Binding-site contacts:
Ligand atom N2 contacts residue ASN657 of chain 1.D at 2.9 Å (h-bond).
Ligand atom O7 contacts residue ASN657 of chain 1.D at 2.9 Å (h-bond).
Ligand atom C1 contacts residue ASN657 of chain 1.D at 1.4 Å.
Ligand atom C3 contacts residue ASN657 of chain 1.D at 3.8 Å.
Ligand atom C7 contacts residue ASN657 of chain 1.D at 3.2 Å.
Ligand atom C2 contacts residue ASN657 of chain 1.D at 2.5 Å.
Ligand atom C4 contacts residue ASN657 of chain 1.D at 4.2 Å.
Ligand atom O5 contacts residue ASN657 of chain 1.D at 2.4 Å (h-bond).
Ligand atom C5 contacts residue ASN657 of chain 1.D at 3.7 Å.

This small molecule binds to this protein.
Small molecule (SMILES): CC(=O)N[C@@H]1[C@@H](O)[C@H](O)[C@@H](CO)O[C@H]1O

Sequence of chain 1.D:
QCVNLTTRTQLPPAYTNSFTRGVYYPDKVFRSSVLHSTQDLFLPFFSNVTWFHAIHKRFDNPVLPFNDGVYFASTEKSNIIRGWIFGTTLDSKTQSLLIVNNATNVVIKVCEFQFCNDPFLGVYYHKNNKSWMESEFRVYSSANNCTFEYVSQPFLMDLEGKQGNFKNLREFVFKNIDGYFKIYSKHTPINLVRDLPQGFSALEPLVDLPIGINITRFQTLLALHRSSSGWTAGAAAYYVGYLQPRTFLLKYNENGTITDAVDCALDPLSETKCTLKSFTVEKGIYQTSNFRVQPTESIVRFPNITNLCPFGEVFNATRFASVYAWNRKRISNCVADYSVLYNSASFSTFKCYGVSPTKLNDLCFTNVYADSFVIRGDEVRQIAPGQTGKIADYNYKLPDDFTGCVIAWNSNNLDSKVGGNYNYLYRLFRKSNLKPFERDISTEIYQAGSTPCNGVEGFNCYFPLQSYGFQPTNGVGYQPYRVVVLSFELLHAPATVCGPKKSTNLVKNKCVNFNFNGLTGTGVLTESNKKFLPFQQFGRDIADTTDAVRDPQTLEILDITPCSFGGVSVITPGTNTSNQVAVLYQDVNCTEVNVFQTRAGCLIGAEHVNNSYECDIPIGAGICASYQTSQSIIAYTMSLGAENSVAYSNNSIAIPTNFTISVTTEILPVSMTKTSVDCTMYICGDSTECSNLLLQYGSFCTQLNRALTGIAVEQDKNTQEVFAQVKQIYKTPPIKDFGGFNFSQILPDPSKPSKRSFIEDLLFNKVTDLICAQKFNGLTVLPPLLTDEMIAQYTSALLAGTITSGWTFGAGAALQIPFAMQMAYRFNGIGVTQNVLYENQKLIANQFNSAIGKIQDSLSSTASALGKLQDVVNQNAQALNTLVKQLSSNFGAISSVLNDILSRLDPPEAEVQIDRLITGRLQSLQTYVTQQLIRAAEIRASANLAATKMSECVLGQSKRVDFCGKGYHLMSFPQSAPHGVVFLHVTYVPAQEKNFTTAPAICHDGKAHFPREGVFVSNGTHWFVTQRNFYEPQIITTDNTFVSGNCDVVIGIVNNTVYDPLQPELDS